Binding-site contacts:
Ligand atom C6 contacts residue THR173 of chain 1.A at 4.2 Å.
Ligand atom O3 contacts residue HIS176 of chain 1.A at 2.5 Å.
Ligand atom O4 contacts residue ARG127 of chain 1.A at 3.9 Å.
Ligand atom C5 contacts residue TYR235 of chain 1.A at 4.0 Å (hydrophobic).
Ligand atom O2 contacts residue ASP172 of chain 1.A at 3.8 Å.
Ligand atom O4 contacts residue HIS155 of chain 1.A at 3.1 Å (h-bond).
Ligand atom O3 contacts residue ARG127 of chain 1.A at 4.0 Å.
Ligand atom O1 contacts residue LYS97 of chain 1.A at 3.9 Å.
Ligand atom O3 contacts residue MET126 of chain 1.A at 4.1 Å.
Ligand atom C3 contacts residue HIS176 of chain 1.A at 3.5 Å.
Ligand atom C2 contacts residue ASP172 of chain 1.A at 4.0 Å.
Ligand atom O3 contacts residue HIS155 of chain 1.A at 4.3 Å.
Ligand atom C5 contacts residue TRP272 of chain 1.A at 4.4 Å (hydrophobic).
Ligand atom O5 contacts residue ASN157 of chain 1.A at 2.9 Å (h-bond).
Ligand atom C1 contacts residue ASP172 of chain 1.A at 4.3 Å.
Ligand atom C4 contacts residue TYR235 of chain 1.A at 3.7 Å (hydrophobic).
Ligand atom O5 contacts residue HIS155 of chain 1.A at 2.9 Å (h-bond).
Ligand atom C5 contacts residue HIS155 of chain 1.A at 3.7 Å.
Ligand atom C5 contacts residue ASN157 of chain 1.A at 4.3 Å.
Ligand atom O2 contacts residue HIS176 of chain 1.A at 2.6 Å (h-bond).
Ligand atom C3 contacts residue TYR235 of chain 1.A at 4.4 Å (hydrophobic).
Ligand atom C3 contacts residue HIS155 of chain 1.A at 4.5 Å.
Ligand atom O1 contacts residue ASP172 of chain 1.A at 3.6 Å.
Ligand atom C2 contacts residue HIS176 of chain 1.A at 3.4 Å.
Ligand atom C4 contacts residue HIS176 of chain 1.A at 4.3 Å.
Ligand atom O2 contacts residue LYS97 of chain 1.A at 3.2 Å.
Ligand atom C4 contacts residue HIS155 of chain 1.A at 3.2 Å.
Ligand atom O4 contacts residue TYR235 of chain 1.A at 2.3 Å (h-bond).
Ligand atom O5 contacts residue TYR235 of chain 1.A at 3.5 Å.
Ligand atom O6 contacts residue ASN157 of chain 1.A at 4.2 Å.
Ligand atom C2 contacts residue LYS97 of chain 1.A at 4.3 Å.
Ligand atom O3 contacts residue TYR235 of chain 1.A at 4.4 Å.

The small molecule below binds the protein below.
Small molecule (SMILES): O=C1[C@@H](O)[C@H](O)C(O)[C@H](O)[C@H]1O

Sequence of chain 1.A:
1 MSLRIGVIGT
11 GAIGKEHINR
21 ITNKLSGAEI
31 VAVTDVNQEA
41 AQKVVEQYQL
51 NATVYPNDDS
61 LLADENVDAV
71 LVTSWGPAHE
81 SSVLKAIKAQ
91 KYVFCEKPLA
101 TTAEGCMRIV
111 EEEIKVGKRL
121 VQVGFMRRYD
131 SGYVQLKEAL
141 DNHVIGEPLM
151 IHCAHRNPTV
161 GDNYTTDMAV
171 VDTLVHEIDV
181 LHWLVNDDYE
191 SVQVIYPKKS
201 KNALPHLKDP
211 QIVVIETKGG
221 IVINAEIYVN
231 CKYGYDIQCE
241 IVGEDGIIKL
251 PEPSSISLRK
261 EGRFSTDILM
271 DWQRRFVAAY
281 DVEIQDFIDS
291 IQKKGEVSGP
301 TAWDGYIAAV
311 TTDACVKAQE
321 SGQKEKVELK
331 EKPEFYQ